This small molecule binds to this protein.
Small molecule (SMILES): CCOC(=O)c1ccc(OCCC2CCN(c3ccc(C)nn3)CC2)cc1

Binding-site contacts:
Ligand atom C17 contacts residue TYR112 of chain 56.B at 3.8 Å (hydrophobic).
Ligand atom N6 contacts residue VAL196 of chain 56.B at 3.9 Å.
Ligand atom C18 contacts residue PHE237 of chain 56.B at 3.6 Å (hydrophobic).
Ligand atom C13 contacts residue VAL199 of chain 56.B at 3.7 Å (hydrophobic).
Ligand atom O22 contacts residue TYR112 of chain 56.B at 3.5 Å.
Ligand atom N4 contacts residue LEU134 of chain 56.B at 3.7 Å.
Ligand atom C11 contacts residue LEU134 of chain 56.B at 3.8 Å (hydrophobic).
Ligand atom C25 contacts residue SER206 of chain 56.B at 3.8 Å.
Ligand atom O23 contacts residue TYR112 of chain 56.B at 3.5 Å.
Ligand atom C3 contacts residue ALA24 of chain 56.D at 3.5 Å (hydrophobic).
Ligand atom C4 contacts residue TYR159 of chain 56.B at 3.5 Å (hydrophobic).
Ligand atom O23 contacts residue PHE237 of chain 56.B at 3.8 Å.
Ligand atom O22 contacts residue TYR205 of chain 56.B at 3.8 Å.
Ligand atom C19 contacts residue TYR205 of chain 56.B at 3.7 Å (hydrophobic).
Ligand atom C10 contacts residue ILE110 of chain 56.B at 3.5 Å (hydrophobic).
Ligand atom N3 contacts residue TYR159 of chain 56.B at 3.9 Å.
Ligand atom C13 contacts residue MET132 of chain 56.B at 3.8 Å (hydrophobic).
Ligand atom C2 contacts residue TYR159 of chain 56.B at 3.5 Å (hydrophobic).
Ligand atom C20 contacts residue TYR205 of chain 56.B at 3.5 Å (hydrophobic).
Ligand atom C1 contacts residue PRO181 of chain 56.B at 3.7 Å (hydrophobic).
Ligand atom C10 contacts residue MET132 of chain 56.B at 3.3 Å (hydrophobic).
Ligand atom N3 contacts residue LEU240 of chain 56.B at 3.5 Å.
Ligand atom N3 contacts residue ILE194 of chain 56.B at 3.6 Å.
Ligand atom C12 contacts residue PHE237 of chain 56.B at 3.5 Å (hydrophobic).
Ligand atom C11 contacts residue ILE110 of chain 56.B at 3.6 Å (hydrophobic).
Ligand atom C5 contacts residue VAL196 of chain 56.B at 3.8 Å (hydrophobic).
Ligand atom C7 contacts residue TYR159 of chain 56.B at 3.7 Å (hydrophobic).
Ligand atom C18 contacts residue TYR112 of chain 56.B at 3.7 Å (hydrophobic).
Ligand atom C2 contacts residue ILE194 of chain 56.B at 3.5 Å (hydrophobic).
Ligand atom C8 contacts residue VAL199 of chain 56.B at 3.7 Å (hydrophobic).
Ligand atom N4 contacts residue LEU240 of chain 56.B at 3.6 Å.
Ligand atom C4 contacts residue VAL196 of chain 56.B at 3.9 Å (hydrophobic).
Ligand atom C17 contacts residue PHE237 of chain 56.B at 3.7 Å (hydrophobic).
Ligand atom C8 contacts residue VAL196 of chain 56.B at 3.6 Å (hydrophobic).
Ligand atom C3 contacts residue TYR159 of chain 56.B at 3.6 Å (hydrophobic).
Ligand atom C25 contacts residue ASP236 of chain 56.B at 3.5 Å.
Ligand atom O14 contacts residue MET132 of chain 56.B at 3.4 Å.
Ligand atom C21 contacts residue TYR112 of chain 56.B at 3.3 Å (hydrophobic).
Ligand atom C7 contacts residue VAL196 of chain 56.B at 3.6 Å (hydrophobic).
Ligand atom C21 contacts residue PHE237 of chain 56.B at 3.7 Å (hydrophobic).

Sequence of chain 56.D:
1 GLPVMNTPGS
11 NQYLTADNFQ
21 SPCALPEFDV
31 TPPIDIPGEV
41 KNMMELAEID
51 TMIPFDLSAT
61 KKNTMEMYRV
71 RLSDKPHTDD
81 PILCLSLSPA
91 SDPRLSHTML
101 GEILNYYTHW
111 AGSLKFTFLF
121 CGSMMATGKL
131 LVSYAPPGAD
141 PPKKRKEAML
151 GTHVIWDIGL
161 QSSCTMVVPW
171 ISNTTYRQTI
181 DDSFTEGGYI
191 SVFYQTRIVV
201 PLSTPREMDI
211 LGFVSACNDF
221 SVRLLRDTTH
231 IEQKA

Sequence of chain 56.B:
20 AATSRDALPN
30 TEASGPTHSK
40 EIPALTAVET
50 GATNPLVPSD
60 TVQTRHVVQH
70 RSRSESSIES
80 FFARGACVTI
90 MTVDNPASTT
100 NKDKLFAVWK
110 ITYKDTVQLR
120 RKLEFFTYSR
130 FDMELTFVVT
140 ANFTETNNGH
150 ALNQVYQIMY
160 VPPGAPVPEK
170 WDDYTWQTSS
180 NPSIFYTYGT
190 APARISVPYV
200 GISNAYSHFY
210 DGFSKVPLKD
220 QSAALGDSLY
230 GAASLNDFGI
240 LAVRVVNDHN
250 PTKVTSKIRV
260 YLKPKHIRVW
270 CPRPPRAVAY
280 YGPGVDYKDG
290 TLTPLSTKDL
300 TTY